A protein and the small-molecule ligand that binds it are described below.
Small molecule (SMILES): Cc1nc2ccc(C(=O)NCc3ccccc3)cc2n2c(-c3ccccc3)nnc12

Sequence of chain 1.C:
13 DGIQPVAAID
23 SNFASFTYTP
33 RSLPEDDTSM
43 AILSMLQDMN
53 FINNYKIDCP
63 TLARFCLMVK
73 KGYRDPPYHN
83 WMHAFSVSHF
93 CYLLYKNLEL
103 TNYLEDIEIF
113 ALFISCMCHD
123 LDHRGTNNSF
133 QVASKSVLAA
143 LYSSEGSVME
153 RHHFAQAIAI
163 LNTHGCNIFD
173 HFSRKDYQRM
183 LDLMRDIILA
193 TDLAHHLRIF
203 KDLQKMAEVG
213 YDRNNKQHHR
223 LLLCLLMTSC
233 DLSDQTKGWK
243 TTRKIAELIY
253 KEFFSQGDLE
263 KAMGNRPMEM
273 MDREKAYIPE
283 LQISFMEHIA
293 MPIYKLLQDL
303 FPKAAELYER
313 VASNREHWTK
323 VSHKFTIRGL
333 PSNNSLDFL

Binding-site contacts:
Ligand atom C27 contacts residue LEU195 of chain 1.C at 3.5 Å (hydrophobic).
Ligand atom C6 contacts residue PHE287 of chain 1.C at 3.5 Å (hydrophobic).
Ligand atom C8 contacts residue ILE251 of chain 1.C at 4.0 Å (hydrophobic).
Ligand atom C3 contacts residue PHE287 of chain 1.C at 3.9 Å (hydrophobic).
Ligand atom C4 contacts residue PHE287 of chain 1.C at 3.6 Å (hydrophobic).
Ligand atom C2 contacts residue PHE255 of chain 1.C at 4.0 Å (hydrophobic).
Ligand atom C27 contacts residue ASP233 of chain 1.C at 3.8 Å.
Ligand atom C26 contacts residue LEU234 of chain 1.C at 3.8 Å (hydrophobic).
Ligand atom N7 contacts residue PHE287 of chain 1.C at 3.2 Å.
Ligand atom C29 contacts residue MG1 of chain 1.M at 3.4 Å.
Ligand atom C28 contacts residue MG1 of chain 1.M at 3.1 Å.
Ligand atom C20 contacts residue LEU199 of chain 1.C at 3.5 Å (hydrophobic).
Ligand atom N15 contacts residue MET272 of chain 1.C at 3.8 Å.
Ligand atom C24 contacts residue PHE287 of chain 1.C at 3.7 Å (hydrophobic).
Ligand atom C20 contacts residue LEU195 of chain 1.C at 4.0 Å (hydrophobic).
Ligand atom O23 contacts residue LEU195 of chain 1.C at 3.2 Å.
Ligand atom N10 contacts residue PHE287 of chain 1.C at 3.4 Å.
Ligand atom N12 contacts residue LEU234 of chain 1.C at 3.7 Å.
Ligand atom C14 contacts residue LEU195 of chain 1.C at 3.8 Å (hydrophobic).
Ligand atom C8 contacts residue PHE287 of chain 1.C at 3.2 Å (hydrophobic).
Ligand atom C5 contacts residue PHE287 of chain 1.C at 3.4 Å (hydrophobic).
Ligand atom N12 contacts residue TYR80 of chain 1.C at 3.6 Å (h-bond).
Ligand atom C3 contacts residue PHE255 of chain 1.C at 3.9 Å (hydrophobic).
Ligand atom C21 contacts residue ILE291 of chain 1.C at 3.7 Å (hydrophobic).
Ligand atom C9 contacts residue ILE251 of chain 1.C at 4.0 Å (hydrophobic).
Ligand atom C22 contacts residue ILE291 of chain 1.C at 3.9 Å (hydrophobic).
Ligand atom N13 contacts residue TYR80 of chain 1.C at 3.7 Å.
Ligand atom C24 contacts residue GLN284 of chain 1.C at 3.6 Å.
Ligand atom C2 contacts residue MET272 of chain 1.C at 3.6 Å (hydrophobic).
Ligand atom C27 contacts residue MG1 of chain 1.M at 4.0 Å.
Ligand atom C2 contacts residue PHE287 of chain 1.C at 3.6 Å (hydrophobic).
Ligand atom C21 contacts residue LEU199 of chain 1.C at 3.9 Å (hydrophobic).
Ligand atom C22 contacts residue LEU195 of chain 1.C at 3.8 Å (hydrophobic).
Ligand atom C28 contacts residue LEU195 of chain 1.C at 3.7 Å (hydrophobic).
Ligand atom C26 contacts residue LEU195 of chain 1.C at 3.8 Å (hydrophobic).
Ligand atom C21 contacts residue LEU195 of chain 1.C at 3.8 Å (hydrophobic).
Ligand atom C24 contacts residue GLN237 of chain 1.C at 3.5 Å.
Ligand atom C1 contacts residue PHE287 of chain 1.C at 3.4 Å (hydrophobic).
Ligand atom C9 contacts residue PHE287 of chain 1.C at 3.5 Å (hydrophobic).
Ligand atom C24 contacts residue ILE247 of chain 1.C at 4.0 Å (hydrophobic).